A small-molecule ligand and the protein it binds are described below.
Small molecule (SMILES): CC(=O)N[C@H]1[C@H](O[C@H]2[C@H](O)[C@@H](NC(C)=O)CO[C@@H]2CO)O[C@H](CO)[C@@H](O)[C@@H]1O

Binding-site contacts:
Ligand atom C4 contacts residue ASN44 of chain 1.A at 4.2 Å.
Ligand atom C1 contacts residue ASN44 of chain 1.A at 1.4 Å.
Ligand atom N2 contacts residue PRO213 of chain 1.A at 4.1 Å.
Ligand atom O5 contacts residue ASN44 of chain 1.A at 2.4 Å (h-bond).
Ligand atom C7 contacts residue PRO213 of chain 1.A at 4.5 Å (hydrophobic).
Ligand atom C3 contacts residue ASN44 of chain 1.A at 3.8 Å.
Ligand atom C2 contacts residue ASN44 of chain 1.A at 2.5 Å.
Ligand atom O7 contacts residue TRP43 of chain 1.A at 4.5 Å.
Ligand atom C5 contacts residue ASN44 of chain 1.A at 3.7 Å.
Ligand atom O6 contacts residue ARG21 of chain 1.A at 3.9 Å.
Ligand atom C7 contacts residue ASN44 of chain 1.A at 3.5 Å.
Ligand atom N2 contacts residue ASN44 of chain 1.A at 2.9 Å (h-bond).
Ligand atom O7 contacts residue ASN44 of chain 1.A at 3.5 Å (h-bond).

Sequence of chain 1.A:
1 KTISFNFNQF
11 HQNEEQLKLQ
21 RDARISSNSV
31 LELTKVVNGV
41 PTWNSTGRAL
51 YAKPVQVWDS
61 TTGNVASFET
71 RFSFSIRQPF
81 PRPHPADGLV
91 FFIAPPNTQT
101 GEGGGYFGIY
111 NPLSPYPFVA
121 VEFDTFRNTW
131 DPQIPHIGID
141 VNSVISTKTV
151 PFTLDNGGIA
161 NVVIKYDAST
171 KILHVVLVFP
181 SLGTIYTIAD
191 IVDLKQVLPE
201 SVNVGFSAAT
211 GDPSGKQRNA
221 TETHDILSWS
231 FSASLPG